Binding-site contacts:
Ligand atom C7 contacts residue TYR139 of chain 1.VA at 3.7 Å (hydrophobic).
Ligand atom O6 contacts residue THR50 of chain 1.VA at 4.5 Å.
Ligand atom C3 contacts residue ASN48 of chain 1.VA at 3.8 Å.
Ligand atom C1 contacts residue ASN48 of chain 1.VA at 1.4 Å.
Ligand atom C5 contacts residue ASN48 of chain 1.VA at 3.7 Å.
Ligand atom C5 contacts residue THR50 of chain 1.VA at 3.8 Å.
Ligand atom C8 contacts residue THR50 of chain 1.VA at 4.3 Å.
Ligand atom O7 contacts residue THR57 of chain 1.VA at 3.8 Å.
Ligand atom C7 contacts residue SER54 of chain 1.VA at 4.4 Å.
Ligand atom O1S6 contacts residue GLY53 of chain 1.VA at 3.9 Å.
Ligand atom C2 contacts residue ASN48 of chain 1.VA at 2.4 Å.
Ligand atom C8 contacts residue THR57 of chain 1.VA at 3.9 Å.
Ligand atom N2 contacts residue ASN48 of chain 1.VA at 2.9 Å (h-bond).
Ligand atom O5 contacts residue ASN48 of chain 1.VA at 2.4 Å (h-bond).
Ligand atom C8 contacts residue TYR139 of chain 1.VA at 3.4 Å (hydrophobic).
Ligand atom O7 contacts residue ASN48 of chain 1.VA at 3.7 Å.
Ligand atom O7 contacts residue TYR59 of chain 1.VA at 2.3 Å (h-bond).
Ligand atom C7 contacts residue SER55 of chain 1.VA at 4.3 Å.
Ligand atom C8 contacts residue PHE115 of chain 1.VA at 4.0 Å (hydrophobic).
Ligand atom C7 contacts residue THR57 of chain 1.VA at 4.0 Å.
Ligand atom C8 contacts residue SER55 of chain 1.VA at 3.2 Å.
Ligand atom N2 contacts residue TYR139 of chain 1.VA at 3.7 Å.
Ligand atom C6 contacts residue THR50 of chain 1.VA at 3.6 Å.
Ligand atom C4 contacts residue ASN48 of chain 1.VA at 4.2 Å.
Ligand atom O5 contacts residue THR50 of chain 1.VA at 3.8 Å.
Ligand atom C8 contacts residue SER54 of chain 1.VA at 3.1 Å.
Ligand atom C7 contacts residue ASN48 of chain 1.VA at 3.5 Å.
Ligand atom C8 contacts residue TYR59 of chain 1.VA at 3.9 Å (hydrophobic).
Ligand atom C1 contacts residue THR50 of chain 1.VA at 4.4 Å.
Ligand atom C8 contacts residue ARG56 of chain 1.VA at 4.3 Å.
Ligand atom C7 contacts residue TYR59 of chain 1.VA at 3.4 Å (hydrophobic).

The protein below binds the small molecule below.
Small molecule (SMILES): CC(=O)N[C@H]1[C@H](O[C@H]2[C@H](O)[C@@H](NC(C)=O)CO[C@@H]2CO)O[C@H](CO)[C@@H](O)[C@@H]1O[C@@H]1O[C@H](CS(=O)(=O)O)[C@@H](O)[C@H](O)[C@H]1O

Sequence of chain 1.VA:
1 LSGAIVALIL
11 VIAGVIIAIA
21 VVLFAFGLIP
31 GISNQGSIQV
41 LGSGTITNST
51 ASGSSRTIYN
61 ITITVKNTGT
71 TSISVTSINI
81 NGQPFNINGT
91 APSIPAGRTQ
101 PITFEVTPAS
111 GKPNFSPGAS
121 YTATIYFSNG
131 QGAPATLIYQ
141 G